A small-molecule ligand and the protein it binds are described below.
Small molecule (SMILES): Fc1ccc(-c2n[nH]cc2-c2ccncc2)cc1

Sequence of chain 1.A:
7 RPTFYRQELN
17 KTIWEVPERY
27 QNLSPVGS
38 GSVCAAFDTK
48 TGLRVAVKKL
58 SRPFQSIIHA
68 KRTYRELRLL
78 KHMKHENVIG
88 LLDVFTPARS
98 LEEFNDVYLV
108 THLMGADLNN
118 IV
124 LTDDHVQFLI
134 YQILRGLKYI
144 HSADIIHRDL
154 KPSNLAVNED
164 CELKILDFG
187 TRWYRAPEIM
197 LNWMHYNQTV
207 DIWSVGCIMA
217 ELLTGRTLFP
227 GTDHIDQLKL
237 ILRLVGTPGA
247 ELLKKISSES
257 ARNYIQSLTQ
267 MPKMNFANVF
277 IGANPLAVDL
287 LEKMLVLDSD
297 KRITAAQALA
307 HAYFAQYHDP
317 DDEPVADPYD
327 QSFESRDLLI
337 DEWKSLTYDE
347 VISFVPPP

Binding-site contacts:
Ligand atom C15 contacts residue PRO193 of chain 1.A at 3.6 Å (hydrophobic).
Ligand atom C17 contacts residue ILE261 of chain 1.A at 3.8 Å (hydrophobic).
Ligand atom F19 contacts residue PRO244 of chain 1.A at 3.2 Å.
Ligand atom C14 contacts residue GLU194 of chain 1.A at 3.7 Å.
Ligand atom C16 contacts residue PRO244 of chain 1.A at 3.6 Å (hydrophobic).
Ligand atom C14 contacts residue PRO193 of chain 1.A at 3.5 Å (hydrophobic).
Ligand atom C14 contacts residue LEU293 of chain 1.A at 3.8 Å (hydrophobic).
Ligand atom C15 contacts residue LEU293 of chain 1.A at 3.6 Å (hydrophobic).
Ligand atom C6 contacts residue TRP199 of chain 1.A at 3.9 Å (hydrophobic).
Ligand atom C8 contacts residue GLU194 of chain 1.A at 3.6 Å.
Ligand atom C7 contacts residue GLU194 of chain 1.A at 3.5 Å.
Ligand atom N11 contacts residue LEU293 of chain 1.A at 2.6 Å (h-bond).
Ligand atom N9 contacts residue LEU293 of chain 1.A at 3.3 Å (h-bond).
Ligand atom C12 contacts residue GLU194 of chain 1.A at 3.7 Å.
Ligand atom C6 contacts residue LEU197 of chain 1.A at 3.8 Å (hydrophobic).
Ligand atom C18 contacts residue LEU248 of chain 1.A at 3.4 Å (hydrophobic).
Ligand atom C8 contacts residue TRP199 of chain 1.A at 3.6 Å (hydrophobic).
Ligand atom C1 contacts residue TRP199 of chain 1.A at 3.6 Å (hydrophobic).
Ligand atom C12 contacts residue LEU293 of chain 1.A at 3.7 Å (hydrophobic).
Ligand atom N2 contacts residue TRP199 of chain 1.A at 3.3 Å.
Ligand atom N9 contacts residue GLU194 of chain 1.A at 3.8 Å.
Ligand atom C3 contacts residue LYS251 of chain 1.A at 3.2 Å.
Ligand atom C13 contacts residue LEU248 of chain 1.A at 3.8 Å (hydrophobic).
Ligand atom C17 contacts residue LEU197 of chain 1.A at 3.8 Å (hydrophobic).
Ligand atom N11 contacts residue SER295 of chain 1.A at 3.5 Å (h-bond).
Ligand atom N9 contacts residue SER295 of chain 1.A at 2.9 Å (h-bond).
Ligand atom C5 contacts residue TRP199 of chain 1.A at 3.9 Å (hydrophobic).
Ligand atom N9 contacts residue ASP294 of chain 1.A at 3.8 Å.
Ligand atom C16 contacts residue LEU197 of chain 1.A at 3.6 Å (hydrophobic).
Ligand atom C15 contacts residue LEU197 of chain 1.A at 3.7 Å (hydrophobic).
Ligand atom C6 contacts residue GLU194 of chain 1.A at 3.9 Å.
Ligand atom C12 contacts residue LEU248 of chain 1.A at 3.9 Å (hydrophobic).
Ligand atom N11 contacts residue GLU194 of chain 1.A at 3.6 Å.
Ligand atom F19 contacts residue ILE261 of chain 1.A at 3.5 Å.
Ligand atom C17 contacts residue PRO244 of chain 1.A at 3.5 Å (hydrophobic).
Ligand atom C3 contacts residue TRP199 of chain 1.A at 3.4 Å (hydrophobic).
Ligand atom C4 contacts residue TRP199 of chain 1.A at 3.6 Å (hydrophobic).
Ligand atom C17 contacts residue ILE252 of chain 1.A at 3.8 Å (hydrophobic).
Ligand atom N11 contacts residue ASP294 of chain 1.A at 3.7 Å.
Ligand atom C8 contacts residue SER295 of chain 1.A at 3.4 Å.